Sequence of chain 1.B:
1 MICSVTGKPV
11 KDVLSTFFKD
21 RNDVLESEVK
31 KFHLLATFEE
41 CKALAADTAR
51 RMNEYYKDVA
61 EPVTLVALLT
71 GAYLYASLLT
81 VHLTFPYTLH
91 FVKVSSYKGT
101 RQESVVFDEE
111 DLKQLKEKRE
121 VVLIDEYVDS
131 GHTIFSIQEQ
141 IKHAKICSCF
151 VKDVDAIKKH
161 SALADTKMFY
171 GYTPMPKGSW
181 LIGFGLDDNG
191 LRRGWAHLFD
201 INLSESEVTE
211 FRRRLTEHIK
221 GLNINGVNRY

Binding-site contacts:
Ligand atom C6 contacts residue TYR127 of chain 1.B at 4.2 Å (hydrophobic).
Ligand atom N2 contacts residue LEU181 of chain 1.B at 3.0 Å (h-bond).
Ligand atom N3 contacts residue LEU186 of chain 1.B at 4.3 Å.
Ligand atom C2 contacts residue ASP187 of chain 1.B at 4.4 Å.
Ligand atom N2 contacts residue LEU186 of chain 1.B at 3.8 Å.
Ligand atom C8 contacts residue ASP129 of chain 1.B at 3.4 Å.
Ligand atom N7 contacts residue ASP129 of chain 1.B at 3.0 Å (salt-bridge).
Ligand atom O6 contacts residue SER179 of chain 1.B at 4.5 Å.
Ligand atom C5 contacts residue ASP129 of chain 1.B at 4.3 Å.
Ligand atom C6 contacts residue LEU181 of chain 1.B at 3.7 Å (hydrophobic).
Ligand atom C6 contacts residue TRP180 of chain 1.B at 3.7 Å (hydrophobic).
Ligand atom C5 contacts residue TRP180 of chain 1.B at 3.5 Å (hydrophobic).
Ligand atom O6 contacts residue LEU181 of chain 1.B at 2.9 Å (h-bond).
Ligand atom O6 contacts residue TYR127 of chain 1.B at 3.7 Å.
Ligand atom N3 contacts residue TRP180 of chain 1.B at 3.6 Å.
Ligand atom C2 contacts residue LEU181 of chain 1.B at 3.3 Å (hydrophobic).
Ligand atom C8 contacts residue TRP180 of chain 1.B at 4.0 Å (hydrophobic).
Ligand atom C5 contacts residue TYR127 of chain 1.B at 4.3 Å (hydrophobic).
Ligand atom C4 contacts residue TRP180 of chain 1.B at 3.6 Å (hydrophobic).
Ligand atom C9 contacts residue TRP180 of chain 1.B at 3.9 Å (hydrophobic).
Ligand atom N1 contacts residue LEU186 of chain 1.B at 4.5 Å.
Ligand atom O6 contacts residue TRP180 of chain 1.B at 3.7 Å.
Ligand atom C2 contacts residue TRP180 of chain 1.B at 3.6 Å (hydrophobic).
Ligand atom N2 contacts residue ASP187 of chain 1.B at 3.1 Å (salt-bridge).
Ligand atom N7 contacts residue TYR127 of chain 1.B at 4.2 Å.
Ligand atom N1 contacts residue TRP180 of chain 1.B at 3.5 Å.
Ligand atom N2 contacts residue TRP180 of chain 1.B at 3.9 Å.
Ligand atom N7 contacts residue TRP180 of chain 1.B at 3.8 Å.
Ligand atom C2 contacts residue LEU186 of chain 1.B at 4.0 Å (hydrophobic).
Ligand atom N1 contacts residue LEU181 of chain 1.B at 2.7 Å (h-bond).

The protein below binds the small molecule below.
Small molecule (SMILES): Nc1nc2c([C@@H]3N[C@H](CO)[C@@H](O)[C@H]3O)c[nH]c2c(=O)[nH]1